Sequence of chain 1.B:
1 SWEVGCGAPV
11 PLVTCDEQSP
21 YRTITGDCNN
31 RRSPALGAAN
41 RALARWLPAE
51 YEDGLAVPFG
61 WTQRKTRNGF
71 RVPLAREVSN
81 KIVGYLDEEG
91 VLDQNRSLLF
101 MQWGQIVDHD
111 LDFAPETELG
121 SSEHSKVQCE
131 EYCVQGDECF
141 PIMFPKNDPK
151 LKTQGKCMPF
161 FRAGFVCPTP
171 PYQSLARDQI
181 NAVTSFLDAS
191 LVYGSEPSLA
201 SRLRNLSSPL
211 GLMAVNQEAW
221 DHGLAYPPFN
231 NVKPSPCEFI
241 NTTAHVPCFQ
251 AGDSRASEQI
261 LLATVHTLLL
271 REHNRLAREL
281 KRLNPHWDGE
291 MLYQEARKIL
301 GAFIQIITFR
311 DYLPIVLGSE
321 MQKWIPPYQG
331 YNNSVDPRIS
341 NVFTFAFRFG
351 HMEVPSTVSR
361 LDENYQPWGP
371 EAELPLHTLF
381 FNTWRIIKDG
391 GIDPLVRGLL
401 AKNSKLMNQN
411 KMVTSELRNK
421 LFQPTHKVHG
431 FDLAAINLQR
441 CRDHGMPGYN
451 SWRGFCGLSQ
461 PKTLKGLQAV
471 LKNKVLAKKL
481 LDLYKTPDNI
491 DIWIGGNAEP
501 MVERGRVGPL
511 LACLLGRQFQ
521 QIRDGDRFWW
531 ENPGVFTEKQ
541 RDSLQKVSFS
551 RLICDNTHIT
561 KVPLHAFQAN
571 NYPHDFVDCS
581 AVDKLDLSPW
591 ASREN

This protein binds this small molecule.
Small molecule (SMILES): Cn1cc[nH]c1=S

Binding-site contacts:
Ligand atom N3 contacts residue MMZ1 of chain 1.U at 0.2 Å (h-bond).
Ligand atom N3 contacts residue HIS109 of chain 1.B at 3.3 Å.
Ligand atom C4 contacts residue GLU258 of chain 1.B at 2.7 Å.
Ligand atom C4 contacts residue ARG255 of chain 1.B at 4.0 Å.
Ligand atom S2 contacts residue HEM1 of chain 1.Y at 4.4 Å.
Ligand atom C2 contacts residue HEM1 of chain 1.Y at 3.9 Å.
Ligand atom C4 contacts residue GLN105 of chain 1.B at 3.0 Å.
Ligand atom C3A contacts residue HEM1 of chain 1.Y at 3.5 Å.
Ligand atom N3 contacts residue HEM1 of chain 1.Y at 3.8 Å.
Ligand atom C2 contacts residue HIS109 of chain 1.B at 4.1 Å.
Ligand atom C1A contacts residue MMZ1 of chain 1.U at 0.9 Å.
Ligand atom C1A contacts residue HEM1 of chain 1.Y at 3.1 Å.
Ligand atom C3A contacts residue GLN105 of chain 1.B at 3.4 Å.
Ligand atom S2 contacts residue ARG255 of chain 1.B at 3.6 Å.
Ligand atom C1A contacts residue HIS109 of chain 1.B at 3.0 Å.
Ligand atom C3A contacts residue HIS109 of chain 1.B at 2.7 Å.
Ligand atom N3 contacts residue GLN105 of chain 1.B at 3.7 Å.
Ligand atom C2 contacts residue MMZ1 of chain 1.U at 0.6 Å.
Ligand atom S2 contacts residue MMZ1 of chain 1.U at 1.3 Å.
Ligand atom N1 contacts residue ARG255 of chain 1.B at 3.3 Å.
Ligand atom C1A contacts residue ARG255 of chain 1.B at 3.8 Å.
Ligand atom N3 contacts residue ARG255 of chain 1.B at 4.0 Å.
Ligand atom N3 contacts residue GLU258 of chain 1.B at 3.7 Å.
Ligand atom S2 contacts residue GLU258 of chain 1.B at 3.5 Å.
Ligand atom C4 contacts residue MMZ1 of chain 1.U at 0.5 Å.
Ligand atom C3A contacts residue MMZ1 of chain 1.U at 0.6 Å.
Ligand atom N1 contacts residue HEM1 of chain 1.Y at 3.4 Å.
Ligand atom N1 contacts residue HIS109 of chain 1.B at 4.0 Å.
Ligand atom C4 contacts residue HIS109 of chain 1.B at 3.5 Å.
Ligand atom C3A contacts residue ARG255 of chain 1.B at 4.3 Å.
Ligand atom N1 contacts residue MMZ1 of chain 1.U at 0.6 Å (h-bond).
Ligand atom C4 contacts residue LEU262 of chain 1.B at 3.8 Å (hydrophobic).
Ligand atom C2 contacts residue GLU258 of chain 1.B at 3.9 Å.
Ligand atom C2 contacts residue ARG255 of chain 1.B at 3.6 Å.
Ligand atom C4 contacts residue HEM1 of chain 1.Y at 4.1 Å.